The small molecule below binds the protein below.
Small molecule (SMILES): CCCCCCCCCCCC[N+](C)(C)CCCS(=O)(=O)O

Sequence of chain 32.A:
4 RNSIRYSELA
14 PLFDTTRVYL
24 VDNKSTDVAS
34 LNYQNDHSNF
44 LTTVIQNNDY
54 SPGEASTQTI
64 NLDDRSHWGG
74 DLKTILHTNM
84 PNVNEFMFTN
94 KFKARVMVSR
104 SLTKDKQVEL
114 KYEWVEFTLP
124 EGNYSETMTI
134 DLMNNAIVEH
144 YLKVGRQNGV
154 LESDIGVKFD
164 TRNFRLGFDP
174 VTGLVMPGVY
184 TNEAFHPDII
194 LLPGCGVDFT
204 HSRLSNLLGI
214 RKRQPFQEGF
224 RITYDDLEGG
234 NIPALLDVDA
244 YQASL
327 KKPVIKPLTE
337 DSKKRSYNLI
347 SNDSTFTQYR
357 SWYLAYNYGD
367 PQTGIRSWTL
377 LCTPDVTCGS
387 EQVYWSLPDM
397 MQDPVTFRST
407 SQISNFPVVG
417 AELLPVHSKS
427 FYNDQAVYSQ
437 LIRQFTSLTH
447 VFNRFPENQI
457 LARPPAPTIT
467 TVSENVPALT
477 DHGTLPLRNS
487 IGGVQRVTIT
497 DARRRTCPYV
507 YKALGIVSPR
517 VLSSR

Binding-site contacts:
Ligand atom O1S contacts residue LYS215 of chain 32.A at 2.7 Å (salt-bridge).
Ligand atom C16 contacts residue ASP229 of chain 32.A at 4.3 Å.
Ligand atom C10 contacts residue C151 of chain 32.D at 3.4 Å.
Ligand atom C13 contacts residue C151 of chain 32.D at 4.5 Å.
Ligand atom C1 contacts residue TRP374 of chain 32.A at 3.6 Å (hydrophobic).
Ligand atom C2 contacts residue TRP374 of chain 32.A at 4.1 Å (hydrophobic).
Ligand atom S1 contacts residue ARG224 of chain 32.A at 4.3 Å.
Ligand atom C7 contacts residue C151 of chain 32.D at 3.4 Å.
Ligand atom C11 contacts residue C151 of chain 32.D at 3.5 Å.
Ligand atom O1S contacts residue GLY222 of chain 32.A at 2.3 Å (h-bond).
Ligand atom O3S contacts residue ARG224 of chain 32.A at 2.9 Å (salt-bridge).
Ligand atom O1S contacts residue PHE223 of chain 32.A at 4.5 Å.
Ligand atom C12 contacts residue C151 of chain 32.D at 3.4 Å.
Ligand atom O2S contacts residue ARG224 of chain 32.A at 4.5 Å.
Ligand atom C5 contacts residue C151 of chain 32.D at 4.0 Å.
Ligand atom O3S contacts residue GLY222 of chain 32.A at 2.9 Å (h-bond).
Ligand atom C3 contacts residue TRP374 of chain 32.A at 4.3 Å (hydrophobic).
Ligand atom S1 contacts residue TRP374 of chain 32.A at 4.0 Å.
Ligand atom O3S contacts residue PHE223 of chain 32.A at 3.9 Å.
Ligand atom S1 contacts residue LYS215 of chain 32.A at 4.1 Å.
Ligand atom C8 contacts residue C151 of chain 32.D at 3.7 Å.
Ligand atom S1 contacts residue GLY222 of chain 32.A at 3.0 Å (h-bond).
Ligand atom C9 contacts residue C151 of chain 32.D at 3.4 Å.
Ligand atom O1S contacts residue TRP374 of chain 32.A at 4.3 Å.
Ligand atom O3S contacts residue TRP374 of chain 32.A at 3.3 Å.
Ligand atom O2S contacts residue GLY222 of chain 32.A at 3.3 Å (h-bond).
Ligand atom C6 contacts residue C151 of chain 32.D at 4.2 Å.